Binding-site contacts:
Ligand atom N9 contacts residue ARG26 of chain 1.J at 3.8 Å.
Ligand atom C8 contacts residue ARG26 of chain 1.J at 3.5 Å.
Ligand atom C4' contacts residue THR57 of chain 1.J at 3.8 Å.
Ligand atom C5 contacts residue ARG26 of chain 1.J at 3.6 Å.
Ligand atom N3B contacts residue MG1 of chain 1.N at 3.6 Å.
Ligand atom O1G contacts residue HIS211 of chain 1.J at 2.9 Å (h-bond).
Ligand atom O2B contacts residue MG1 of chain 1.N at 2.1 Å.
Ligand atom O1G contacts residue SER51 of chain 1.J at 3.4 Å (h-bond).
Ligand atom N3B contacts residue GLY52 of chain 1.J at 3.8 Å.
Ligand atom O4' contacts residue ARG26 of chain 1.J at 3.5 Å (salt-bridge).
Ligand atom C5' contacts residue THR57 of chain 1.J at 3.3 Å.
Ligand atom C5' contacts residue THR56 of chain 1.J at 3.5 Å.
Ligand atom PG contacts residue MG1 of chain 1.N at 3.3 Å.
Ligand atom C6 contacts residue CYS221 of chain 1.B at 3.5 Å (hydrophobic).
Ligand atom O2B contacts residue GLN100 of chain 1.J at 2.7 Å (h-bond).
Ligand atom N1 contacts residue CYS221 of chain 1.B at 3.2 Å (h-bond).
Ligand atom O2G contacts residue GLN100 of chain 1.J at 3.6 Å (h-bond).
Ligand atom O2G contacts residue GLU178 of chain 1.J at 2.7 Å (salt-bridge).
Ligand atom O2G contacts residue HIS211 of chain 1.J at 3.6 Å (h-bond).
Ligand atom N3 contacts residue ARG26 of chain 1.J at 3.8 Å.
Ligand atom O2A contacts residue GLY54 of chain 1.J at 2.7 Å (h-bond).
Ligand atom O2A contacts residue GLY52 of chain 1.J at 3.1 Å.
Ligand atom PB contacts residue MG1 of chain 1.N at 3.4 Å.
Ligand atom O2G contacts residue MG1 of chain 1.N at 2.0 Å.
Ligand atom C1' contacts residue ARG26 of chain 1.J at 3.5 Å.
Ligand atom C4 contacts residue ARG26 of chain 1.J at 3.7 Å.
Ligand atom PB contacts residue THR56 of chain 1.J at 3.8 Å.
Ligand atom N9 contacts residue PRO223 of chain 1.B at 3.8 Å.
Ligand atom N6 contacts residue CYS221 of chain 1.B at 3.2 Å (h-bond).
Ligand atom O5' contacts residue THR56 of chain 1.J at 3.5 Å.
Ligand atom N7 contacts residue ARG26 of chain 1.J at 3.2 Å (salt-bridge).
Ligand atom O5' contacts residue THR57 of chain 1.J at 3.4 Å (h-bond).
Ligand atom O2B contacts residue GLU178 of chain 1.J at 3.7 Å.
Ligand atom O3G contacts residue LYS55 of chain 1.J at 3.5 Å.
Ligand atom O1G contacts residue GLY52 of chain 1.J at 3.0 Å (h-bond).
Ligand atom O3G contacts residue HIS211 of chain 1.J at 3.6 Å (h-bond).
Ligand atom O1B contacts residue THR56 of chain 1.J at 2.9 Å (h-bond).
Ligand atom O1B contacts residue LYS55 of chain 1.J at 3.5 Å (salt-bridge).
Ligand atom PG contacts residue HIS211 of chain 1.J at 3.5 Å.
Ligand atom O2A contacts residue THR53 of chain 1.J at 3.4 Å (h-bond).

Sequence of chain 1.B:
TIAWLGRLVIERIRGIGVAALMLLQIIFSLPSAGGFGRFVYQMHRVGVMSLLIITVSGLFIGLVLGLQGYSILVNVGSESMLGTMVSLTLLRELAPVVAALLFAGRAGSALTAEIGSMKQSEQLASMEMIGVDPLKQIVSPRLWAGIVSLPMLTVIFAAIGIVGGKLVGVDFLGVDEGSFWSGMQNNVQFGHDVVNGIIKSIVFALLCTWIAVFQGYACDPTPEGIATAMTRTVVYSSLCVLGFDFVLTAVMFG

A protein and the small-molecule ligand that binds it are described below.
Small molecule (SMILES): Nc1ncnc2c1ncn2[C@@H]1O[C@H](CO[P](=O)(O)O[P](=O)(O)NP(=O)(O)O)[C@@H](O)[C@H]1O

Sequence of chain 1.J:
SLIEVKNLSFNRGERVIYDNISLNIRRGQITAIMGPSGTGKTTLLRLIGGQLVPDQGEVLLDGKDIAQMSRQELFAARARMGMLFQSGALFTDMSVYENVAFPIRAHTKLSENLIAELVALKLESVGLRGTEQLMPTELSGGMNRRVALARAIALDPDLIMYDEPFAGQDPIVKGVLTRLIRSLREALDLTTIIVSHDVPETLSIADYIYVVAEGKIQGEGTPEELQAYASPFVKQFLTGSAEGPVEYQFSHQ